Sequence of chain 1.B:
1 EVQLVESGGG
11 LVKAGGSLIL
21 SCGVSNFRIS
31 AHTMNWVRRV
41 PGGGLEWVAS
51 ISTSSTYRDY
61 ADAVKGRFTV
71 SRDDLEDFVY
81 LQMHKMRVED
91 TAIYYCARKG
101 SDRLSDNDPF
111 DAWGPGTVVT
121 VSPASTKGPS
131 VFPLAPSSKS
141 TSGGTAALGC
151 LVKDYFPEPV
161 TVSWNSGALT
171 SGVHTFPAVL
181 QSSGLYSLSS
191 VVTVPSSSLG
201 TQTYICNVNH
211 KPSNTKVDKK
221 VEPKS

This small molecule binds to this protein.
Small molecule (SMILES): CC(=O)N[C@@H]1[C@@H](O)[C@H](O[C@@H]2O[C@H](CO)[C@@H](O[C@@H]3O[C@H](CO[C@H]4O[C@H](CO[C@H]5O[C@H](CO)[C@@H](O)[C@H](O)[C@@H]5O[C@H]5O[C@H](CO)[C@@H](O)[C@H](O)[C@@H]5O)[C@@H](O)[C@H](O)[C@@H]4O)[C@@H](O)[C@H](O[C@H]4O[C@H](CO)[C@@H](O)[C@H](O)[C@@H]4O)[C@@H]3O)[C@H](O)[C@H]2NC(C)=O)[C@@H](CO)O[C@H]1O

Sequence of chain 1.C:
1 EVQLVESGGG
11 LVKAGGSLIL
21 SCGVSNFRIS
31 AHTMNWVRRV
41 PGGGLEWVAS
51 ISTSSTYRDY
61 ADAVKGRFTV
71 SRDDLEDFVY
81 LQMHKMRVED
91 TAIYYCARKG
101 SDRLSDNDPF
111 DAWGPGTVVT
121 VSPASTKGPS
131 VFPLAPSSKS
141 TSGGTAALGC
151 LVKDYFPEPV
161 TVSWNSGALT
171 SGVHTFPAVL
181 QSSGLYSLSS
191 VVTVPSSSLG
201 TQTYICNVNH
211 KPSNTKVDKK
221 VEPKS

Sequence of chain 1.I:
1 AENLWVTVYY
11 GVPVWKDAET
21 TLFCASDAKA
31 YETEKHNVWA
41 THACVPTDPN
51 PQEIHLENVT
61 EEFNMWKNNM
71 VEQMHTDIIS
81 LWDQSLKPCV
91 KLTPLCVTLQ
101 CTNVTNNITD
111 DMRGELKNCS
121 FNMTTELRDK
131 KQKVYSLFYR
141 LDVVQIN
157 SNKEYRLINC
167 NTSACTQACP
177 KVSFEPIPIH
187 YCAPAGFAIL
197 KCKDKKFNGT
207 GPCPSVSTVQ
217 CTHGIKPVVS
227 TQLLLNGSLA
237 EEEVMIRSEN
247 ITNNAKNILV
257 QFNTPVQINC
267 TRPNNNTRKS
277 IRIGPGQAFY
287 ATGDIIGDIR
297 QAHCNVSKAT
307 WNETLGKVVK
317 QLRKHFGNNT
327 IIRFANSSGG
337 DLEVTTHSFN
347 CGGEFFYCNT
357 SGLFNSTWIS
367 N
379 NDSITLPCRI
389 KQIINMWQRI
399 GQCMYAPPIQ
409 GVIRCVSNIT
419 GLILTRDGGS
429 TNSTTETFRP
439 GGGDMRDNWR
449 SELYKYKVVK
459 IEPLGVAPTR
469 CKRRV

Binding-site contacts:
Ligand atom O6 contacts residue LYS304 of chain 1.I at 3.1 Å (salt-bridge).
Ligand atom O5 contacts residue LYS304 of chain 1.I at 4.2 Å.
Ligand atom C6 contacts residue ALA305 of chain 1.I at 4.1 Å (hydrophobic).
Ligand atom O3 contacts residue MAN1 of chain 1.Z at 4.0 Å.
Ligand atom O2 contacts residue MAN1 of chain 1.Z at 2.0 Å.
Ligand atom O6 contacts residue PHE27 of chain 1.C at 3.5 Å.
Ligand atom C1 contacts residue MAN1 of chain 1.Z at 3.8 Å.
Ligand atom C6 contacts residue LYS304 of chain 1.I at 4.4 Å.
Ligand atom O6 contacts residue ALA305 of chain 1.I at 3.2 Å (h-bond).
Ligand atom O3 contacts residue THR56 of chain 1.B at 4.2 Å.
Ligand atom C4 contacts residue MAN1 of chain 1.Z at 4.4 Å.
Ligand atom C5 contacts residue ARG28 of chain 1.C at 4.3 Å.
Ligand atom O2 contacts residue MAN2 of chain 1.Z at 4.3 Å.
Ligand atom C3 contacts residue MAN1 of chain 1.Z at 4.2 Å.
Ligand atom O6 contacts residue ARG28 of chain 1.C at 2.5 Å (salt-bridge).
Ligand atom C2 contacts residue MAN1 of chain 1.Z at 3.2 Å.
Ligand atom O5 contacts residue MAN1 of chain 1.Z at 3.8 Å.
Ligand atom O4 contacts residue THR56 of chain 1.B at 4.4 Å.
Ligand atom C6 contacts residue PHE27 of chain 1.C at 3.9 Å (hydrophobic).
Ligand atom C6 contacts residue ARG28 of chain 1.C at 2.7 Å.